Binding-site contacts:
Ligand atom C8 contacts residue ASN514 of chain 1.E at 3.6 Å.
Ligand atom C2 contacts residue ASN514 of chain 1.E at 2.5 Å.
Ligand atom C1 contacts residue ASN514 of chain 1.E at 1.4 Å.
Ligand atom C3 contacts residue ASN514 of chain 1.E at 3.8 Å.
Ligand atom O6 contacts residue TYR512 of chain 1.E at 3.9 Å.
Ligand atom O7 contacts residue ASN514 of chain 1.E at 3.2 Å (h-bond).
Ligand atom N2 contacts residue ASN514 of chain 1.E at 3.0 Å (h-bond).
Ligand atom C5 contacts residue ASN514 of chain 1.E at 3.7 Å.
Ligand atom O5 contacts residue ASN514 of chain 1.E at 2.3 Å (h-bond).
Ligand atom C7 contacts residue ASN514 of chain 1.E at 3.3 Å.
Ligand atom O5 contacts residue TYR512 of chain 1.E at 4.1 Å.
Ligand atom C1 contacts residue TYR512 of chain 1.E at 3.8 Å (hydrophobic).
Ligand atom C5 contacts residue TYR512 of chain 1.E at 4.2 Å (hydrophobic).
Ligand atom C4 contacts residue ASN514 of chain 1.E at 4.2 Å.

Sequence of chain 1.E:
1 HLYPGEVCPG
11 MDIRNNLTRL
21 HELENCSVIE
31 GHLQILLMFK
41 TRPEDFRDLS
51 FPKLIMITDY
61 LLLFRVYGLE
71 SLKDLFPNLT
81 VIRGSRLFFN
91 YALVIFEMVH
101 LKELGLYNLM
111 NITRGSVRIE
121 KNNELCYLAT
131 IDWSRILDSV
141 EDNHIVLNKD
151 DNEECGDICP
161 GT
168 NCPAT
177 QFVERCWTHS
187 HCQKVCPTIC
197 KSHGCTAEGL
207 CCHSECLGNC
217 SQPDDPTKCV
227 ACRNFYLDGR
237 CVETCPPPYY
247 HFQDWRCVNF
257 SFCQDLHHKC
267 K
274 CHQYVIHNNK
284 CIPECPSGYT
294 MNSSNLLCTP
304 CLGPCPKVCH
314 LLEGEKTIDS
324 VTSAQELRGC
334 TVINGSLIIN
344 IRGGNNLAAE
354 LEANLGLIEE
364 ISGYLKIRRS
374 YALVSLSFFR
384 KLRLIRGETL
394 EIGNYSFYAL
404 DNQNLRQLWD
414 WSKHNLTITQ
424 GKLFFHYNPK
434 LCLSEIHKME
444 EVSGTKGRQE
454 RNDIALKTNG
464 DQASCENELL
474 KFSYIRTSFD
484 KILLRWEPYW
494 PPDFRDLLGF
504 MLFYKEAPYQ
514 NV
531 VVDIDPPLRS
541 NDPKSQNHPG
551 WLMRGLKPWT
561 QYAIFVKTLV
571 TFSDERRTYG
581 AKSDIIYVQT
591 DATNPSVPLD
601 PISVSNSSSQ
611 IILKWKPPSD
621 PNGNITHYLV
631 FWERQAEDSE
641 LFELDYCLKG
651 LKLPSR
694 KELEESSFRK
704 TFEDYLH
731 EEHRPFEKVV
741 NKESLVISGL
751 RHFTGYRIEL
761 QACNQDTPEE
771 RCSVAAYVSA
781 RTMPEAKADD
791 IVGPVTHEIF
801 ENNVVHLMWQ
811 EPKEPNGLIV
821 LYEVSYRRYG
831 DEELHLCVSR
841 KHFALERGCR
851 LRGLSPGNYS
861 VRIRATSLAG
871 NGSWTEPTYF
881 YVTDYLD

This protein binds this small molecule.
Small molecule (SMILES): CC(=O)N[C@@H]1[C@@H](O)[C@H](O)[C@@H](CO)O[C@H]1O